This protein binds this small molecule.
Small molecule (SMILES): CC(=O)N[C@@H]1[C@@H](O)[C@H](O)[C@@H](CO)O[C@H]1O

Sequence of chain 1.D:
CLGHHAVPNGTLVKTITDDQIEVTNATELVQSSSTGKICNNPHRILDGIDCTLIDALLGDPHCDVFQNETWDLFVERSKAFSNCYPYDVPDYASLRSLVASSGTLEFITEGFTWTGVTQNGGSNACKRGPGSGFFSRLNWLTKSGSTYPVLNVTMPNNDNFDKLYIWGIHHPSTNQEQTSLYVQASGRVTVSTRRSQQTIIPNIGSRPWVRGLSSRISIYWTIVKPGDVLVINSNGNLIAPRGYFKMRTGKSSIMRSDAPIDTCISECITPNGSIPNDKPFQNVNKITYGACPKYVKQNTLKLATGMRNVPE

Binding-site contacts:
Ligand atom O5 contacts residue ASN31 of chain 1.D at 2.4 Å (h-bond).
Ligand atom C7 contacts residue ASN31 of chain 1.D at 3.6 Å.
Ligand atom C2 contacts residue ASN31 of chain 1.D at 2.4 Å.
Ligand atom O7 contacts residue ASN31 of chain 1.D at 3.9 Å.
Ligand atom C5 contacts residue ASN31 of chain 1.D at 3.7 Å.
Ligand atom C1 contacts residue THR311 of chain 1.D at 4.5 Å.
Ligand atom C1 contacts residue ASN31 of chain 1.D at 1.4 Å.
Ligand atom N2 contacts residue ASN31 of chain 1.D at 2.8 Å (h-bond).
Ligand atom C4 contacts residue ASN31 of chain 1.D at 4.2 Å.
Ligand atom O5 contacts residue THR311 of chain 1.D at 4.0 Å.
Ligand atom C3 contacts residue ASN31 of chain 1.D at 3.8 Å.